Sequence of chain 2.A:
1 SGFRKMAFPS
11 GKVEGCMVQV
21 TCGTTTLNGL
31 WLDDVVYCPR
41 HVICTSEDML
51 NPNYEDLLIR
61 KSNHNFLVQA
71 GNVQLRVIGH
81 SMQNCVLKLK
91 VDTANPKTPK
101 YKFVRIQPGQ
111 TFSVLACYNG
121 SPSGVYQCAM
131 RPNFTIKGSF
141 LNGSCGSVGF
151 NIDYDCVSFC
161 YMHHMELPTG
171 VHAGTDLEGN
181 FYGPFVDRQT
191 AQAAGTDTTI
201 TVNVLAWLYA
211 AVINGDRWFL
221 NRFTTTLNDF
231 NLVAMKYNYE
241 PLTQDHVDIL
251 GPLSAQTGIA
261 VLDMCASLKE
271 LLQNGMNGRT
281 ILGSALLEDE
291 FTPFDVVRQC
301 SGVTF

This protein binds this small molecule.
Small molecule (SMILES): CCC[C@H](NC(=O)[C@@H]1[C@H]2CCC[C@H]2CN1C(=O)[C@@H](NC(=O)[C@@H](NC(=O)c1cnccn1)C1CCCCC1)C(C)(C)C)[C@@H](O)C(=O)NC1CC1

Binding-site contacts:
Ligand atom OBW contacts residue PRO168 of chain 2.A at 3.0 Å.
Ligand atom CAY contacts residue GLU166 of chain 2.A at 3.6 Å.
Ligand atom CAM contacts residue CYS145 of chain 2.A at 2.7 Å (hydrophobic).
Ligand atom CBH contacts residue GLU166 of chain 2.A at 3.6 Å.
Ligand atom NAF contacts residue THR190 of chain 2.A at 3.3 Å.
Ligand atom CAP contacts residue GLY143 of chain 2.A at 3.4 Å.
Ligand atom CBE contacts residue MET49 of chain 2.A at 3.3 Å (hydrophobic).
Ligand atom CG contacts residue MET49 of chain 2.A at 3.4 Å (hydrophobic).
Ligand atom NAE contacts residue HIS164 of chain 2.A at 3.0 Å (h-bond).
Ligand atom CBO contacts residue ALA191 of chain 2.A at 3.6 Å (hydrophobic).
Ligand atom CAH contacts residue CYS145 of chain 2.A at 2.7 Å (hydrophobic).
Ligand atom OBR contacts residue CYS145 of chain 2.A at 2.6 Å (h-bond).
Ligand atom OBS contacts residue CYS145 of chain 2.A at 3.0 Å (h-bond).
Ligand atom OBU contacts residue GLN189 of chain 2.A at 3.0 Å (h-bond).
Ligand atom OBT contacts residue MET165 of chain 2.A at 3.2 Å.
Ligand atom OBS contacts residue SER144 of chain 2.A at 3.2 Å (h-bond).
Ligand atom NAC contacts residue GLU166 of chain 2.A at 2.9 Å (salt-bridge).
Ligand atom CAN contacts residue THR26 of chain 2.A at 3.2 Å.
Ligand atom NAE contacts residue CYS145 of chain 2.A at 3.1 Å (h-bond).
Ligand atom CA contacts residue HIS164 of chain 2.A at 3.5 Å.
Ligand atom CBO contacts residue GLN189 of chain 2.A at 3.7 Å.
Ligand atom CBK contacts residue GLN192 of chain 2.A at 3.3 Å.
Ligand atom CAJ contacts residue CYS145 of chain 2.A at 3.2 Å (hydrophobic).
Ligand atom OBS contacts residue GLY143 of chain 2.A at 2.9 Å (h-bond).
Ligand atom CAI contacts residue CYS145 of chain 2.A at 1.8 Å (hydrophobic).
Ligand atom CAO contacts residue THR26 of chain 2.A at 3.4 Å.
Ligand atom NAF contacts residue ALA191 of chain 2.A at 3.6 Å.
Ligand atom CBI contacts residue ARG188 of chain 2.A at 3.6 Å.
Ligand atom CB contacts residue MET49 of chain 2.A at 3.5 Å (hydrophobic).
Ligand atom CBN contacts residue THR190 of chain 2.A at 3.6 Å.
Ligand atom NAG contacts residue ALA191 of chain 2.A at 3.6 Å.
Ligand atom CBB contacts residue THR190 of chain 2.A at 3.7 Å.
Ligand atom CAP contacts residue ASN142 of chain 2.A at 3.7 Å.
Ligand atom CBJ contacts residue ARG188 of chain 2.A at 3.4 Å.
Ligand atom CAI contacts residue HIS41 of chain 2.A at 3.6 Å.
Ligand atom OBT contacts residue GLU166 of chain 2.A at 3.0 Å (salt-bridge).
Ligand atom CD2 contacts residue MET49 of chain 2.A at 3.4 Å (hydrophobic).
Ligand atom CBA contacts residue GLU166 of chain 2.A at 3.6 Å.
Ligand atom OBR contacts residue HIS41 of chain 2.A at 2.5 Å (h-bond).
Ligand atom CBO contacts residue THR190 of chain 2.A at 3.6 Å.